Sequence of chain 1.D:
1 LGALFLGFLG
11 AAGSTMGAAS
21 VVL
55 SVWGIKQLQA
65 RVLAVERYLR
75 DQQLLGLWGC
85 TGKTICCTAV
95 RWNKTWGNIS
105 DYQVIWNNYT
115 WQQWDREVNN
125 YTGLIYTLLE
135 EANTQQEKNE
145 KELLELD

Binding-site contacts:
Ligand atom C2 contacts residue ASN112 of chain 1.D at 2.5 Å.
Ligand atom C8 contacts residue VAL108 of chain 1.D at 3.8 Å (hydrophobic).
Ligand atom C4 contacts residue ASN112 of chain 1.D at 4.2 Å.
Ligand atom O6 contacts residue ASN112 of chain 1.D at 4.5 Å.
Ligand atom N2 contacts residue ASN112 of chain 1.D at 2.9 Å (h-bond).
Ligand atom C8 contacts residue ASN112 of chain 1.D at 3.7 Å.
Ligand atom C1 contacts residue ASN111 of chain 1.D at 4.3 Å.
Ligand atom C5 contacts residue ASN112 of chain 1.D at 3.7 Å.
Ligand atom C3 contacts residue ASN112 of chain 1.D at 3.8 Å.
Ligand atom O5 contacts residue ASN112 of chain 1.D at 2.3 Å (h-bond).
Ligand atom C7 contacts residue ASN112 of chain 1.D at 3.3 Å.
Ligand atom O5 contacts residue ASN111 of chain 1.D at 4.3 Å.
Ligand atom O7 contacts residue ASN112 of chain 1.D at 3.5 Å (h-bond).
Ligand atom C1 contacts residue ASN112 of chain 1.D at 1.4 Å.

A small-molecule ligand and the protein it binds are described below.
Small molecule (SMILES): CC(=O)N[C@@H]1[C@@H](O)[C@H](O)[C@@H](CO)O[C@H]1O